Binding-site contacts:
Ligand atom CAG contacts residue ALA87 of chain 1.A at 4.2 Å (hydrophobic).
Ligand atom CAE contacts residue ALA87 of chain 1.A at 4.1 Å (hydrophobic).
Ligand atom CAD contacts residue THR268 of chain 1.A at 4.4 Å.
Ligand atom CAF contacts residue HEM1 of chain 1.C at 4.3 Å.
Ligand atom CAA contacts residue ALA264 of chain 1.A at 2.8 Å (hydrophobic).
Ligand atom CAF contacts residue THR268 of chain 1.A at 3.7 Å.
Ligand atom CAG contacts residue ALA264 of chain 1.A at 4.2 Å (hydrophobic).
Ligand atom CAB contacts residue HEM1 of chain 1.C at 2.5 Å.
Ligand atom CAG contacts residue HEM1 of chain 1.C at 3.6 Å.
Ligand atom CAF contacts residue ALA328 of chain 1.A at 3.9 Å (hydrophobic).
Ligand atom CAH contacts residue HEM1 of chain 1.C at 3.5 Å.
Ligand atom CAE contacts residue HEM1 of chain 1.C at 4.2 Å.
Ligand atom CAA contacts residue THR268 of chain 1.A at 2.7 Å.
Ligand atom CAA contacts residue HEM1 of chain 1.C at 3.4 Å.
Ligand atom CAH contacts residue ALA264 of chain 1.A at 4.1 Å (hydrophobic).
Ligand atom CAB contacts residue ALA264 of chain 1.A at 3.7 Å (hydrophobic).
Ligand atom CAB contacts residue THR268 of chain 1.A at 4.1 Å.
Ligand atom CAD contacts residue ALA328 of chain 1.A at 3.8 Å (hydrophobic).

The protein below binds the small molecule below.
Small molecule (SMILES): C=Cc1ccccc1

Sequence of chain 1.A:
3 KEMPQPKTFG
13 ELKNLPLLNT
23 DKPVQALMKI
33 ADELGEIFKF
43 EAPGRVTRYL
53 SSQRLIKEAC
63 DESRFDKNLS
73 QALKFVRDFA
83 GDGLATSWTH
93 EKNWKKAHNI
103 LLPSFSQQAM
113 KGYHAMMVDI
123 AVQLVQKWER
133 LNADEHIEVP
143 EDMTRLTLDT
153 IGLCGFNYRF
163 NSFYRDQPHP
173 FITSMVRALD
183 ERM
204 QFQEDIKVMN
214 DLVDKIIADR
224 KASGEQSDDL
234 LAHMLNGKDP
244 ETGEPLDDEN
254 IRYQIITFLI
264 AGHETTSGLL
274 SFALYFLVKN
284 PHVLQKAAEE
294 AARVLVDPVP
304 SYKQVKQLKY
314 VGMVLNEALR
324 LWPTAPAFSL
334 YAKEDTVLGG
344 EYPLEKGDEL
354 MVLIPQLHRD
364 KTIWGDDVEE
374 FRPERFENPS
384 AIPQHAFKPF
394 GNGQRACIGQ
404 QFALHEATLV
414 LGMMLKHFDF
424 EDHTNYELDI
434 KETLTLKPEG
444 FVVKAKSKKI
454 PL